Binding-site contacts:
Ligand atom O5 contacts residue PHE12 of chain 1.B at 3.3 Å.
Ligand atom C3 contacts residue PHE12 of chain 1.B at 3.8 Å (hydrophobic).
Ligand atom C2 contacts residue THR31 of chain 1.B at 3.6 Å.
Ligand atom C5 contacts residue PHE14 of chain 1.B at 3.7 Å (hydrophobic).
Ligand atom C1 contacts residue LYS17 of chain 1.B at 3.6 Å.
Ligand atom C7 contacts residue ASP36 of chain 1.B at 3.5 Å.
Ligand atom C3 contacts residue ASN68 of chain 1.B at 3.7 Å.
Ligand atom O7 contacts residue ASN68 of chain 1.B at 3.7 Å.
Ligand atom C3 contacts residue LYS17 of chain 1.B at 3.5 Å.
Ligand atom N2 contacts residue THR70 of chain 1.B at 3.6 Å.
Ligand atom O2 contacts residue PHE14 of chain 1.B at 3.5 Å.
Ligand atom C8 contacts residue ASP36 of chain 1.B at 3.1 Å.
Ligand atom O6 contacts residue PHE14 of chain 1.B at 3.5 Å.
Ligand atom C8 contacts residue LYS105 of chain 1.B at 3.4 Å.
Ligand atom O3 contacts residue LYS17 of chain 1.B at 2.2 Å (salt-bridge).
Ligand atom O7 contacts residue VAL35 of chain 1.B at 3.7 Å.
Ligand atom O4 contacts residue LYS17 of chain 1.B at 3.5 Å (salt-bridge).
Ligand atom O3 contacts residue GLU29 of chain 1.B at 2.8 Å (salt-bridge).
Ligand atom O2 contacts residue THR31 of chain 1.B at 3.0 Å (h-bond).
Ligand atom C7 contacts residue ARG72 of chain 1.B at 3.8 Å.
Ligand atom C2 contacts residue PRO15 of chain 1.B at 3.6 Å (hydrophobic).
Ligand atom O4 contacts residue LYS17 of chain 1.B at 3.1 Å.
Ligand atom O5 contacts residue LYS17 of chain 1.B at 3.2 Å (salt-bridge).
Ligand atom C1 contacts residue ASN68 of chain 1.B at 1.4 Å.
Ligand atom C6 contacts residue GLN66 of chain 1.B at 3.7 Å.
Ligand atom O5 contacts residue ASN68 of chain 1.B at 2.4 Å (h-bond).
Ligand atom N2 contacts residue ASN68 of chain 1.B at 2.8 Å (h-bond).
Ligand atom O7 contacts residue ARG72 of chain 1.B at 2.9 Å (salt-bridge).
Ligand atom C2 contacts residue PHE12 of chain 1.B at 3.4 Å (hydrophobic).
Ligand atom C2 contacts residue ASN68 of chain 1.B at 2.3 Å.
Ligand atom C7 contacts residue ASN68 of chain 1.B at 3.4 Å.
Ligand atom O3 contacts residue ASP36 of chain 1.B at 3.6 Å (salt-bridge).
Ligand atom C5 contacts residue GLN66 of chain 1.B at 3.5 Å.
Ligand atom C6 contacts residue PHE14 of chain 1.B at 3.7 Å (hydrophobic).
Ligand atom C8 contacts residue THR70 of chain 1.B at 3.7 Å.
Ligand atom N2 contacts residue ASP36 of chain 1.B at 3.3 Å (salt-bridge).
Ligand atom O2 contacts residue PRO15 of chain 1.B at 2.9 Å (h-bond).
Ligand atom C3 contacts residue THR31 of chain 1.B at 3.4 Å.
Ligand atom C2 contacts residue LYS17 of chain 1.B at 3.8 Å.
Ligand atom C5 contacts residue ASN68 of chain 1.B at 3.7 Å.

Sequence of chain 1.B:
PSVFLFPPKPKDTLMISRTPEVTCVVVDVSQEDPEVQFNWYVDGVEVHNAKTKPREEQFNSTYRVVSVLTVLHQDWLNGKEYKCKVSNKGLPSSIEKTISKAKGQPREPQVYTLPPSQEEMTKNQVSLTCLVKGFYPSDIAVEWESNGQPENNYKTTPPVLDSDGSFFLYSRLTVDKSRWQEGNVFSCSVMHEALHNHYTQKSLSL

A small-molecule ligand and the protein it binds are described below.
Small molecule (SMILES): CC(=O)N[C@H]1[C@H](O[C@H]2[C@H](O)[C@@H](NC(C)=O)CO[C@@H]2CO)O[C@H](CO)[C@@H](O[C@@H]2O[C@H](CO[C@H]3O[C@H](CO)[C@@H](O)[C@H](O)[C@@H]3O[C@@H]3O[C@H](CO)[C@@H](O[C@@H]4O[C@H](CO)[C@H](O)[C@H](O)[C@H]4O)[C@H](O)[C@H]3NC(C)=O)[C@@H](O)[C@H](O[C@H]3O[C@H](CO)[C@@H](O)[C@H](O)[C@@H]3O[C@@H]3O[C@H](CO)[C@@H](O)[C@H](O)[C@H]3NC(C)=O)[C@@H]2O)[C@@H]1O